Binding-site contacts:
Ligand atom O1P contacts residue GLY232 of chain 1.B at 4.1 Å.
Ligand atom O1P contacts residue LYS12 of chain 1.B at 3.2 Å (salt-bridge).
Ligand atom P contacts residue GLY232 of chain 1.B at 3.8 Å.
Ligand atom P contacts residue GLY170 of chain 1.B at 3.8 Å.
Ligand atom C1 contacts residue ILE169 of chain 1.B at 4.0 Å (hydrophobic).
Ligand atom O1P contacts residue ILE169 of chain 1.B at 4.1 Å.
Ligand atom O1 contacts residue LYS12 of chain 1.B at 2.7 Å (salt-bridge).
Ligand atom O3P contacts residue GLY231 of chain 1.B at 2.9 Å (h-bond).
Ligand atom O3P contacts residue SER210 of chain 1.B at 3.6 Å (h-bond).
Ligand atom O3P contacts residue GLY232 of chain 1.B at 3.5 Å (h-bond).
Ligand atom O1P contacts residue GLY231 of chain 1.B at 3.5 Å.
Ligand atom O2 contacts residue GLU164 of chain 1.B at 3.2 Å (salt-bridge).
Ligand atom O2P contacts residue GLY232 of chain 1.B at 3.0 Å (h-bond).
Ligand atom O2P contacts residue GLY170 of chain 1.B at 3.9 Å.
Ligand atom N2 contacts residue GLU164 of chain 1.B at 3.2 Å (salt-bridge).
Ligand atom N2 contacts residue ASN10 of chain 1.B at 4.0 Å.
Ligand atom O3P contacts residue VAL230 of chain 1.B at 4.0 Å.
Ligand atom C2 contacts residue GLU164 of chain 1.B at 4.0 Å.
Ligand atom P contacts residue GLY231 of chain 1.B at 3.9 Å.
Ligand atom O4P contacts residue ALA168 of chain 1.B at 3.5 Å (h-bond).
Ligand atom O1 contacts residue GLU164 of chain 1.B at 3.4 Å (salt-bridge).
Ligand atom O2 contacts residue LYS12 of chain 1.B at 3.9 Å.
Ligand atom O4P contacts residue GLY170 of chain 1.B at 2.9 Å (h-bond).
Ligand atom O1 contacts residue ASN94 of chain 1.B at 3.6 Å.
Ligand atom N2 contacts residue GLY231 of chain 1.B at 4.0 Å.
Ligand atom C1 contacts residue LYS12 of chain 1.B at 2.9 Å.
Ligand atom C2 contacts residue LYS12 of chain 1.B at 3.4 Å.
Ligand atom O2 contacts residue LEU229 of chain 1.B at 3.7 Å.
Ligand atom O2 contacts residue ASN94 of chain 1.B at 4.0 Å.
Ligand atom P contacts residue SER210 of chain 1.B at 3.7 Å.
Ligand atom C1 contacts residue GLU164 of chain 1.B at 3.3 Å.
Ligand atom O1 contacts residue ILE169 of chain 1.B at 3.4 Å.
Ligand atom O2P contacts residue GLY231 of chain 1.B at 4.0 Å.
Ligand atom O1 contacts residue GLU96 of chain 1.B at 3.8 Å.
Ligand atom O4P contacts residue ILE169 of chain 1.B at 3.6 Å.
Ligand atom O4P contacts residue GLY209 of chain 1.B at 3.7 Å.
Ligand atom O4P contacts residue SER210 of chain 1.B at 2.7 Å (h-bond).
Ligand atom N2 contacts residue LYS12 of chain 1.B at 3.6 Å.
Ligand atom O2 contacts residue ASN10 of chain 1.B at 3.0 Å (h-bond).
Ligand atom C2 contacts residue ILE169 of chain 1.B at 3.6 Å (hydrophobic).

The small molecule below binds the protein below.
Small molecule (SMILES): O=C(COP(=O)(O)O)NO

Sequence of chain 1.B:
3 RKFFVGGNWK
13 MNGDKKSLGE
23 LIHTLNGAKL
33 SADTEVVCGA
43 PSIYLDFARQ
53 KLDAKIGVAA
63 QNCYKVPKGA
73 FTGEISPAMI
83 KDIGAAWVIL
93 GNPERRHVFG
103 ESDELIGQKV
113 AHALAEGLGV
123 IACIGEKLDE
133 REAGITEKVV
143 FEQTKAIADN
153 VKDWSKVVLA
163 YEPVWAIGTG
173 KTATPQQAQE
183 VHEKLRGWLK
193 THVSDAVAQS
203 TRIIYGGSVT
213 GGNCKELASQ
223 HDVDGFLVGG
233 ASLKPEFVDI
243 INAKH